Sequence of chain 5.C:
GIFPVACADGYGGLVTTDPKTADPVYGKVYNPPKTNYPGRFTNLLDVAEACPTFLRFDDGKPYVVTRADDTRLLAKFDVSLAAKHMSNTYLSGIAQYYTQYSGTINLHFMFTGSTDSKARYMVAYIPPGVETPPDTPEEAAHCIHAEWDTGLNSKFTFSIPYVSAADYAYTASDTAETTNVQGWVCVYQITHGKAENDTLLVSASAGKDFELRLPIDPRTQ

Sequence of chain 1.A:
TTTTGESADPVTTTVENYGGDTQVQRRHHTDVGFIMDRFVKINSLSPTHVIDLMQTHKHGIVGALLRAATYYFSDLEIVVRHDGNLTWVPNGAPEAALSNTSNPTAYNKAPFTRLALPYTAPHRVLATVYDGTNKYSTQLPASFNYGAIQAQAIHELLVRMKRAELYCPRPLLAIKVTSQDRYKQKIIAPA

This protein binds this small molecule.
Small molecule (SMILES): O=C(O)[C@@H]1O[C@@H](O[C@H]2[C@H](O)[C@@H](NS(=O)(=O)O)[C@@H](O)O[C@@H]2COS(=O)(=O)O)[C@H](OS(=O)(=O)O)[C@@H](O)[C@@H]1O[C@H]1O[C@H](COS(=O)(=O)O)[C@@H](O)[C@H](O)[C@H]1NS(=O)(=O)O

Sequence of chain 1.B:
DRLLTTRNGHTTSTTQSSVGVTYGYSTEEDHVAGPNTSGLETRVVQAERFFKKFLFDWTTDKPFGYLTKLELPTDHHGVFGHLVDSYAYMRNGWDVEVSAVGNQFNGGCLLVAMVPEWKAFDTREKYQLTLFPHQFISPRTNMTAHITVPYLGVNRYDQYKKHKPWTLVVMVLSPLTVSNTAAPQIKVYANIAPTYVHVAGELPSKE

Binding-site contacts:
Ligand atom C3 contacts residue LYS193 of chain 1.A at 3.6 Å.
Ligand atom O6B contacts residue LYS193 of chain 1.A at 4.1 Å.
Ligand atom O3S contacts residue THR134 of chain 1.B at 3.3 Å (h-bond).
Ligand atom O5 contacts residue ARG135 of chain 1.B at 3.2 Å.
Ligand atom O6 contacts residue ARG135 of chain 1.B at 3.6 Å.
Ligand atom O6S contacts residue ARG135 of chain 1.B at 3.7 Å.
Ligand atom O1 contacts residue ASP133 of chain 1.B at 4.1 Å.
Ligand atom N2 contacts residue ARG56 of chain 5.C at 3.9 Å.
Ligand atom O5S contacts residue ARG135 of chain 1.B at 3.6 Å.
Ligand atom O5S contacts residue ARG56 of chain 5.C at 3.6 Å (salt-bridge).
Ligand atom O3S contacts residue LYS193 of chain 1.A at 3.1 Å (salt-bridge).
Ligand atom S2 contacts residue ARG56 of chain 5.C at 3.4 Å (salt-bridge).
Ligand atom S1 contacts residue ASP59 of chain 5.C at 3.7 Å.
Ligand atom O1S contacts residue ASP59 of chain 5.C at 3.0 Å.
Ligand atom O3 contacts residue ASP59 of chain 5.C at 4.0 Å.
Ligand atom C2 contacts residue LYS193 of chain 1.A at 3.6 Å.
Ligand atom O3 contacts residue ARG56 of chain 5.C at 3.9 Å.
Ligand atom S1 contacts residue ASP58 of chain 5.C at 3.7 Å.
Ligand atom S2 contacts residue ASN88 of chain 5.C at 4.0 Å.
Ligand atom O1S contacts residue ASP58 of chain 5.C at 4.1 Å.
Ligand atom O6S contacts residue ARG56 of chain 5.C at 3.7 Å.
Ligand atom C5 contacts residue THR134 of chain 1.B at 3.9 Å.
Ligand atom O3 contacts residue LYS193 of chain 1.A at 2.8 Å (salt-bridge).
Ligand atom O6S contacts residue LYS193 of chain 1.A at 3.4 Å.
Ligand atom C1 contacts residue ASP133 of chain 1.B at 4.0 Å.
Ligand atom C4 contacts residue LYS193 of chain 1.A at 3.4 Å.
Ligand atom O5S contacts residue ASN88 of chain 5.C at 3.0 Å (h-bond).
Ligand atom O2S contacts residue ARG56 of chain 5.C at 4.1 Å.
Ligand atom O6 contacts residue LYS193 of chain 1.A at 3.5 Å.
Ligand atom C6 contacts residue ARG135 of chain 1.B at 3.8 Å.
Ligand atom C6 contacts residue THR134 of chain 1.B at 3.5 Å.
Ligand atom O2S contacts residue ASP58 of chain 5.C at 2.3 Å (salt-bridge).
Ligand atom O4S contacts residue ARG56 of chain 5.C at 2.5 Å (salt-bridge).
Ligand atom O6S contacts residue ASN88 of chain 5.C at 3.9 Å.
Ligand atom O2S contacts residue ASP59 of chain 5.C at 3.2 Å.
Ligand atom C5 contacts residue ARG135 of chain 1.B at 4.1 Å.
Ligand atom O5 contacts residue LYS193 of chain 1.A at 3.6 Å.
Ligand atom C3 contacts residue ARG56 of chain 5.C at 3.9 Å.
Ligand atom O4 contacts residue THR195 of chain 1.A at 3.7 Å.
Ligand atom S2 contacts residue ARG135 of chain 1.B at 4.0 Å.